This small molecule binds to this protein.
Small molecule (SMILES): OC[C@H]1O[C@H](O)[C@H](O)[C@@H](O)[C@@H]1O

Binding-site contacts:
Ligand atom C1 contacts residue 3CU1 of chain 1.T at 2.5 Å.
Ligand atom O2 contacts residue GLN177 of chain 1.B at 3.6 Å (h-bond).
Ligand atom C2 contacts residue ASN166 of chain 1.B at 3.9 Å.
Ligand atom O2 contacts residue 3CU1 of chain 1.T at 3.9 Å.
Ligand atom O2 contacts residue TYR127 of chain 1.B at 3.4 Å.
Ligand atom O3 contacts residue TYR172 of chain 1.B at 3.4 Å.
Ligand atom C2 contacts residue TYR127 of chain 1.B at 3.6 Å (hydrophobic).
Ligand atom C5 contacts residue ASP282 of chain 1.B at 3.5 Å.
Ligand atom O3 contacts residue ALA277 of chain 1.B at 3.6 Å.
Ligand atom C2 contacts residue TYR172 of chain 1.B at 3.5 Å (hydrophobic).
Ligand atom O2 contacts residue ASN166 of chain 1.B at 3.0 Å (h-bond).
Ligand atom C4 contacts residue ARG247 of chain 1.B at 3.9 Å.
Ligand atom C2 contacts residue 3CU1 of chain 1.T at 3.8 Å.
Ligand atom C1 contacts residue PHE123 of chain 1.B at 4.0 Å (hydrophobic).
Ligand atom O3 contacts residue ASN166 of chain 1.B at 2.7 Å (h-bond).
Ligand atom O5 contacts residue 3CU1 of chain 1.T at 3.0 Å.
Ligand atom C3 contacts residue ASN166 of chain 1.B at 3.8 Å.
Ligand atom O5 contacts residue PHE123 of chain 1.B at 3.7 Å.
Ligand atom C4 contacts residue GLU249 of chain 1.B at 3.3 Å.
Ligand atom C6 contacts residue SER250 of chain 1.B at 3.7 Å.
Ligand atom C3 contacts residue ALA277 of chain 1.B at 4.1 Å (hydrophobic).
Ligand atom C5 contacts residue 3CU1 of chain 1.T at 3.8 Å.
Ligand atom C1 contacts residue TYR127 of chain 1.B at 4.0 Å (hydrophobic).
Ligand atom C3 contacts residue ASP282 of chain 1.B at 3.9 Å.
Ligand atom O1 contacts residue 3CU1 of chain 1.T at 1.4 Å.
Ligand atom O4 contacts residue GLU249 of chain 1.B at 2.6 Å (salt-bridge).
Ligand atom C6 contacts residue SO41 of chain 1.V at 3.6 Å.
Ligand atom O3 contacts residue GLU249 of chain 1.B at 3.7 Å.
Ligand atom C5 contacts residue SO41 of chain 1.V at 3.8 Å.
Ligand atom O3 contacts residue ARG175 of chain 1.B at 2.8 Å (salt-bridge).
Ligand atom C6 contacts residue ARG122 of chain 1.B at 3.9 Å.
Ligand atom O1 contacts residue ASP282 of chain 1.B at 3.3 Å (salt-bridge).
Ligand atom C6 contacts residue GLU249 of chain 1.B at 3.7 Å.
Ligand atom O4 contacts residue ARG247 of chain 1.B at 2.7 Å (salt-bridge).
Ligand atom C4 contacts residue TYR172 of chain 1.B at 3.9 Å (hydrophobic).
Ligand atom O6 contacts residue ARG122 of chain 1.B at 2.9 Å (salt-bridge).
Ligand atom O4 contacts residue ARG175 of chain 1.B at 3.6 Å.
Ligand atom C3 contacts residue TYR172 of chain 1.B at 4.1 Å (hydrophobic).
Ligand atom C3 contacts residue ARG175 of chain 1.B at 4.0 Å.
Ligand atom O6 contacts residue SO41 of chain 1.V at 2.8 Å (h-bond).

Sequence of chain 1.B:
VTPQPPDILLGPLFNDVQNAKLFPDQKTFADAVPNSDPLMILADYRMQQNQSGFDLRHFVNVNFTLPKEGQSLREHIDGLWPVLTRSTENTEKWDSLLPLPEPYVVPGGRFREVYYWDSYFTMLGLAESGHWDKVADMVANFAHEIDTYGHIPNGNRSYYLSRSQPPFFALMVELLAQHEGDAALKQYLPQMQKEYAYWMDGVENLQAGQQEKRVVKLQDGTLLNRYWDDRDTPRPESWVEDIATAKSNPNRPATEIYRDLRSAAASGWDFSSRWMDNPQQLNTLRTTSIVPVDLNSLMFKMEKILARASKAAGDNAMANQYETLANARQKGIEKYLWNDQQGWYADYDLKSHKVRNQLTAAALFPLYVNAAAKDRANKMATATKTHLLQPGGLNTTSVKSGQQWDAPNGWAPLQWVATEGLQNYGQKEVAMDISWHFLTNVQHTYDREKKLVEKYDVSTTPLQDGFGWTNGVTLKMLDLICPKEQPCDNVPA